Sequence of chain 2.A:
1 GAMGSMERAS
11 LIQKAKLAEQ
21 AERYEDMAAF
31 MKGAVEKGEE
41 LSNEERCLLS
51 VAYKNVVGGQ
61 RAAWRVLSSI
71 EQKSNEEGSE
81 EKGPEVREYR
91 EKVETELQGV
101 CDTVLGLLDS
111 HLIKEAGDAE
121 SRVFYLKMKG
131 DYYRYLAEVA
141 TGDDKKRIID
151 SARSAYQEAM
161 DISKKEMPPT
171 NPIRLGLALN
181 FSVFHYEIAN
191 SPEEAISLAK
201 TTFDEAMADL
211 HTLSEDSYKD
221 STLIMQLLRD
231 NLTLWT

Binding-site contacts:
Ligand atom O3P contacts residue TYR135 of chain 2.A at 2.5 Å (h-bond).
Ligand atom CZ contacts residue ARG65 of chain 2.A at 3.3 Å.
Ligand atom O contacts residue VAL183 of chain 2.A at 3.5 Å.
Ligand atom OXT contacts residue T5T1 of chain 2.F at 3.6 Å.
Ligand atom O1P contacts residue LYS54 of chain 2.A at 2.8 Å (salt-bridge).
Ligand atom P contacts residue LYS54 of chain 2.A at 3.6 Å.
Ligand atom O2P contacts residue ARG134 of chain 2.A at 2.8 Å (salt-bridge).
Ligand atom C contacts residue ARG65 of chain 2.A at 3.6 Å.
Ligand atom CB contacts residue ASN231 of chain 2.A at 3.6 Å.
Ligand atom CG2 contacts residue ASN180 of chain 2.A at 3.6 Å.
Ligand atom O contacts residue ASN231 of chain 2.A at 3.1 Å (h-bond).
Ligand atom C contacts residue ASN180 of chain 2.A at 3.6 Å.
Ligand atom N contacts residue ASN231 of chain 2.A at 2.9 Å (h-bond).
Ligand atom O contacts residue LYS127 of chain 2.A at 2.9 Å (salt-bridge).
Ligand atom CD1 contacts residue ARG65 of chain 2.A at 3.6 Å.
Ligand atom CG2 contacts residue GLY176 of chain 2.A at 3.5 Å.
Ligand atom O3P contacts residue ARG134 of chain 2.A at 2.8 Å (salt-bridge).
Ligand atom O contacts residue ASN180 of chain 2.A at 2.8 Å (h-bond).
Ligand atom O3P contacts residue LYS54 of chain 2.A at 3.7 Å.
Ligand atom P contacts residue TYR135 of chain 2.A at 3.7 Å.
Ligand atom CG contacts residue GLU187 of chain 2.A at 3.4 Å.
Ligand atom CD contacts residue GLU187 of chain 2.A at 3.1 Å.
Ligand atom CD2 contacts residue ARG65 of chain 2.A at 3.5 Å.
Ligand atom OXT contacts residue LYS54 of chain 2.A at 3.7 Å.
Ligand atom CB contacts residue ASN231 of chain 2.A at 3.6 Å.
Ligand atom P contacts residue ARG61 of chain 2.A at 3.6 Å.
Ligand atom CA contacts residue LEU179 of chain 2.A at 3.7 Å (hydrophobic).
Ligand atom N contacts residue ASN180 of chain 2.A at 3.0 Å (h-bond).
Ligand atom CB contacts residue ASN180 of chain 2.A at 3.2 Å.
Ligand atom O contacts residue LEU179 of chain 2.A at 3.5 Å.
Ligand atom CE1 contacts residue ARG65 of chain 2.A at 3.3 Å.
Ligand atom O1P contacts residue ARG61 of chain 2.A at 2.9 Å (salt-bridge).
Ligand atom O contacts residue ARG65 of chain 2.A at 3.0 Å (salt-bridge).
Ligand atom CG1 contacts residue LEU227 of chain 2.A at 3.5 Å (hydrophobic).
Ligand atom CG2 contacts residue VAL183 of chain 2.A at 3.7 Å (hydrophobic).
Ligand atom CG contacts residue ARG65 of chain 2.A at 3.6 Å.
Ligand atom CE2 contacts residue ARG65 of chain 2.A at 3.5 Å.
Ligand atom CE1 contacts residue ARG61 of chain 2.A at 3.5 Å.
Ligand atom CA contacts residue ASN180 of chain 2.A at 3.2 Å.
Ligand atom O2P contacts residue ARG61 of chain 2.A at 2.9 Å (salt-bridge).

A small-molecule ligand and the protein it binds are described below.
Small molecule (SMILES): CC(C)[C@H](NC(=O)[C@@H](NC(=O)[C@H](C)NC(=O)[C@@H]1CCCN1C(=O)[C@H](Cc1ccccc1)NC(=O)CN)[C@@H](C)OP(=O)(O)O)C(=O)O